Binding-site contacts:
Ligand atom C contacts residue TYR166 of chain 1.A at 3.7 Å (hydrophobic).
Ligand atom SG contacts residue GER1 of chain 1.NA at 1.8 Å.
Ligand atom CA contacts residue GER1 of chain 1.NA at 4.1 Å.
Ligand atom N contacts residue ARG173 of chain 1.B at 4.2 Å.
Ligand atom CD1 contacts residue ALA123 of chain 1.B at 4.2 Å (hydrophobic).
Ligand atom C contacts residue GER1 of chain 1.NA at 3.3 Å.
Ligand atom CD1 contacts residue PHE53 of chain 1.B at 4.2 Å (hydrophobic).
Ligand atom O contacts residue TYR166 of chain 1.A at 3.9 Å.
Ligand atom O contacts residue GER1 of chain 1.NA at 4.2 Å.
Ligand atom N contacts residue TYR166 of chain 1.A at 4.1 Å.
Ligand atom N contacts residue GER1 of chain 1.NA at 3.6 Å.
Ligand atom CA contacts residue TYR166 of chain 1.A at 4.2 Å (hydrophobic).
Ligand atom O contacts residue GLN167 of chain 1.A at 3.2 Å (h-bond).
Ligand atom O contacts residue TYR166 of chain 1.A at 4.1 Å.
Ligand atom CG2 contacts residue GER1 of chain 1.NA at 4.0 Å.
Ligand atom O contacts residue GRG1 of chain 1.U at 4.0 Å.
Ligand atom CD2 contacts residue PHE174 of chain 1.B at 4.1 Å (hydrophobic).
Ligand atom C contacts residue TYR166 of chain 1.A at 4.0 Å (hydrophobic).
Ligand atom CG1 contacts residue GER1 of chain 1.NA at 3.8 Å.
Ligand atom CD1 contacts residue LEU320 of chain 1.B at 3.6 Å (hydrophobic).
Ligand atom CG2 contacts residue GRG1 of chain 1.U at 4.0 Å.
Ligand atom SG contacts residue LEU43 of chain 1.B at 4.1 Å.
Ligand atom CD2 contacts residue HIS121 of chain 1.B at 4.2 Å.
Ligand atom CD2 contacts residue ALA123 of chain 1.B at 4.1 Å (hydrophobic).
Ligand atom CG2 contacts residue LEU320 of chain 1.B at 4.0 Å (hydrophobic).
Ligand atom CB contacts residue GER1 of chain 1.NA at 2.9 Å.
Ligand atom N contacts residue GER1 of chain 1.NA at 3.1 Å.
Ligand atom OXT contacts residue TYR166 of chain 1.A at 4.0 Å.
Ligand atom CD1 contacts residue MET124 of chain 1.B at 3.8 Å (hydrophobic).
Ligand atom CG2 contacts residue LEU320 of chain 1.B at 4.1 Å (hydrophobic).
Ligand atom C contacts residue ARG173 of chain 1.B at 3.7 Å.
Ligand atom O contacts residue TYR166 of chain 1.A at 3.6 Å.
Ligand atom CG1 contacts residue LEU320 of chain 1.B at 3.9 Å (hydrophobic).
Ligand atom CD1 contacts residue GRG1 of chain 1.U at 4.2 Å.
Ligand atom O contacts residue ARG173 of chain 1.B at 2.7 Å (salt-bridge).
Ligand atom CB contacts residue LEU43 of chain 1.B at 4.1 Å (hydrophobic).
Ligand atom CA contacts residue ARG173 of chain 1.B at 3.9 Å.
Ligand atom CA contacts residue GER1 of chain 1.NA at 3.0 Å.
Ligand atom CD2 contacts residue ARG173 of chain 1.B at 3.9 Å.
Ligand atom CD1 contacts residue THR49 of chain 1.B at 4.1 Å.

Sequence of chain 1.A:
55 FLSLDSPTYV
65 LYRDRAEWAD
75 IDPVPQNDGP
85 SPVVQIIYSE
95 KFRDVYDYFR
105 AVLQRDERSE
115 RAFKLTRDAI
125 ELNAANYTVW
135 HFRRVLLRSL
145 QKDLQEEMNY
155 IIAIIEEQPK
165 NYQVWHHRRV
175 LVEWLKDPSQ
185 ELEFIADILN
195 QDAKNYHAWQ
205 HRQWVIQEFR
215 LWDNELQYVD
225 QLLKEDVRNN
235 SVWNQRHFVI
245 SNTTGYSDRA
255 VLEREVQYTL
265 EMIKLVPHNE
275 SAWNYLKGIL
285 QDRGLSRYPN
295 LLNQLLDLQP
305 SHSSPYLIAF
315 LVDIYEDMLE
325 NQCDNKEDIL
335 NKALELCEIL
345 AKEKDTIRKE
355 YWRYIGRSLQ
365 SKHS

The protein below binds the small molecule below.
Small molecule (SMILES): CC[C@H](C)[C@H](NC(=O)[C@@H](NC(=O)[C@@H](N)CS)C(C)C)C(=O)N[C@@H](CC(C)C)C(=O)O

Sequence of chain 1.B:
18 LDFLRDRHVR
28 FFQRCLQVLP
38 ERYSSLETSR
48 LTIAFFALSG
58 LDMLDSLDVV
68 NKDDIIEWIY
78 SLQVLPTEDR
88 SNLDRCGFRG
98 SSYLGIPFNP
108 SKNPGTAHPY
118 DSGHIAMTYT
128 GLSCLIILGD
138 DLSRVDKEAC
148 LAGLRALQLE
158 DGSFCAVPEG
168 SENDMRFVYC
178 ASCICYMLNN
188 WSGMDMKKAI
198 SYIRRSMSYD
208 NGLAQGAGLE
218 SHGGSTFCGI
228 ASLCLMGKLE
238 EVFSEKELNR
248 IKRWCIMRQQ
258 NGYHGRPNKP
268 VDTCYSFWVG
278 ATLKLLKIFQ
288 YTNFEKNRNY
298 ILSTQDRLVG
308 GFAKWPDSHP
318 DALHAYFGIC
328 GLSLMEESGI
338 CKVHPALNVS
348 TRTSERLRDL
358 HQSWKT